Sequence of chain 3.A:
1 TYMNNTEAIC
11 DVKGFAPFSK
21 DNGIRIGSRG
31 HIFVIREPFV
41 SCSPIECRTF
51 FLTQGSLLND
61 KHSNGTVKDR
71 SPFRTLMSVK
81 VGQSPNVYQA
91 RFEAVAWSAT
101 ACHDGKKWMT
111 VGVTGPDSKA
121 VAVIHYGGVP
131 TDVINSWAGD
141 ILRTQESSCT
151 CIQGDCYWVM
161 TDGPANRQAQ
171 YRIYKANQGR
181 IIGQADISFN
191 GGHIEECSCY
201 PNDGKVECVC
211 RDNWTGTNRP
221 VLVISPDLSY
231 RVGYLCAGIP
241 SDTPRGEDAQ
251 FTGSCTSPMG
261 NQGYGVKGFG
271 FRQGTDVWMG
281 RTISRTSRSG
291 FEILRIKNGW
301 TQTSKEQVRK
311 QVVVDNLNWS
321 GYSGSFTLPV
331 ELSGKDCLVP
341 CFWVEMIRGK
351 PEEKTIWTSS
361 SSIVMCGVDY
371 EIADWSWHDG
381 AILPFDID

The protein below binds the small molecule below.
Small molecule (SMILES): CCC(CC)O[C@@H]1CC(C(=O)O)=C[C@H](n2cc(C(C)(C)O)nn2)[C@H]1NC(C)=O

Binding-site contacts:
Ligand atom CBB contacts residue TRP97 of chain 3.A at 3.8 Å (hydrophobic).
Ligand atom CBB contacts residue ASP69 of chain 3.A at 3.6 Å.
Ligand atom CAE contacts residue ARG74 of chain 3.A at 3.4 Å.
Ligand atom CAJ contacts residue TYR322 of chain 3.A at 3.2 Å (hydrophobic).
Ligand atom CAY contacts residue TYR322 of chain 3.A at 3.8 Å (hydrophobic).
Ligand atom OAG contacts residue TYR264 of chain 3.A at 3.9 Å.
Ligand atom CAN contacts residue ARG211 of chain 3.A at 3.7 Å.
Ligand atom CAC contacts residue ARG70 of chain 3.A at 3.2 Å.
Ligand atom NAP contacts residue ASP69 of chain 3.A at 3.8 Å.
Ligand atom CAU contacts residue TYR322 of chain 3.A at 3.1 Å (hydrophobic).
Ligand atom CAT contacts residue TYR322 of chain 3.A at 3.5 Å (hydrophobic).
Ligand atom OAG contacts residue ARG36 of chain 3.A at 3.7 Å.
Ligand atom CAD contacts residue ARG70 of chain 3.A at 3.7 Å.
Ligand atom OAH contacts residue ARG288 of chain 3.A at 3.0 Å (salt-bridge).
Ligand atom CAL contacts residue GLU195 of chain 3.A at 3.3 Å.
Ligand atom CAE contacts residue ASP69 of chain 3.A at 3.2 Å.
Ligand atom CAM contacts residue ARG143 of chain 3.A at 3.4 Å.
Ligand atom OAI contacts residue LEU52 of chain 3.A at 3.2 Å.
Ligand atom NAO contacts residue ASP69 of chain 3.A at 3.3 Å (salt-bridge).
Ligand atom CAJ contacts residue GLU37 of chain 3.A at 3.9 Å.
Ligand atom CAN contacts residue TYR322 of chain 3.A at 3.5 Å (hydrophobic).
Ligand atom OAI contacts residue TRP97 of chain 3.A at 3.0 Å (h-bond).
Ligand atom OAH contacts residue TYR264 of chain 3.A at 3.9 Å.
Ligand atom OAH contacts residue ARG211 of chain 3.A at 2.9 Å (salt-bridge).
Ligand atom CAY contacts residue GLU196 of chain 3.A at 3.6 Å.
Ligand atom OAG contacts residue ARG288 of chain 3.A at 3.8 Å.
Ligand atom OAH contacts residue TYR322 of chain 3.A at 3.5 Å (h-bond).
Ligand atom OAI contacts residue GLU37 of chain 3.A at 3.5 Å (salt-bridge).
Ligand atom CAX contacts residue GLU37 of chain 3.A at 3.1 Å.
Ligand atom CAD contacts residue TRP97 of chain 3.A at 3.4 Å (hydrophobic).
Ligand atom NBA contacts residue GLU37 of chain 3.A at 3.2 Å (salt-bridge).
Ligand atom CAX contacts residue TYR322 of chain 3.A at 3.5 Å (hydrophobic).
Ligand atom CAK contacts residue GLU37 of chain 3.A at 2.9 Å.
Ligand atom CAA contacts residue GLU195 of chain 3.A at 3.8 Å.
Ligand atom CAD contacts residue ASP69 of chain 3.A at 2.9 Å.
Ligand atom CAA contacts residue ASN213 of chain 3.A at 3.8 Å.
Ligand atom CAA contacts residue ARG211 of chain 3.A at 3.9 Å.
Ligand atom CAV contacts residue GLU37 of chain 3.A at 3.9 Å.
Ligand atom CAT contacts residue ARG211 of chain 3.A at 3.9 Å.
Ligand atom CAT contacts residue ARG288 of chain 3.A at 3.8 Å.